Binding-site contacts:
Ligand atom NE1 contacts residue TYR5 of chain 1.E at 0.6 Å.
Ligand atom CZ3 contacts residue TYR5 of chain 1.E at 2.0 Å (hydrophobic).
Ligand atom O contacts residue GLY3 of chain 1.E at 1.6 Å (h-bond).
Ligand atom O contacts residue VAL4 of chain 1.E at 1.3 Å (h-bond).
Ligand atom N contacts residue PRO2 of chain 1.E at 1.1 Å.
Ligand atom N contacts residue GLY3 of chain 1.E at 0.9 Å.
Ligand atom CH2 contacts residue TYR5 of chain 1.E at 2.0 Å (hydrophobic).
Ligand atom CE3 contacts residue TYR5 of chain 1.E at 1.5 Å (hydrophobic).
Ligand atom CA contacts residue VAL4 of chain 1.E at 0.8 Å (hydrophobic).
Ligand atom CA contacts residue VAL4 of chain 1.E at 1.2 Å (hydrophobic).
Ligand atom C contacts residue TYR5 of chain 1.E at 0.8 Å (hydrophobic).
Ligand atom C contacts residue TYR5 of chain 1.E at 1.7 Å (hydrophobic).
Ligand atom C contacts residue PRO2 of chain 1.E at 2.0 Å (hydrophobic).
Ligand atom O contacts residue TYR5 of chain 1.E at 1.4 Å (h-bond).
Ligand atom CZ2 contacts residue TYR5 of chain 1.E at 1.0 Å (hydrophobic).
Ligand atom CA contacts residue GLY3 of chain 1.E at 1.4 Å.
Ligand atom O contacts residue VAL4 of chain 1.E at 1.3 Å.
Ligand atom CE2 contacts residue TYR5 of chain 1.E at 0.6 Å (hydrophobic).
Ligand atom C contacts residue VAL4 of chain 1.E at 0.7 Å (hydrophobic).
Ligand atom CB contacts residue VAL4 of chain 1.E at 2.0 Å (hydrophobic).
Ligand atom N contacts residue TYR5 of chain 1.E at 1.1 Å (h-bond).
Ligand atom C contacts residue GLY3 of chain 1.E at 1.7 Å.
Ligand atom CB contacts residue VAL4 of chain 1.E at 1.1 Å (hydrophobic).
Ligand atom C contacts residue VAL4 of chain 1.E at 1.3 Å (hydrophobic).
Ligand atom N contacts residue VAL4 of chain 1.E at 1.9 Å (h-bond).
Ligand atom CA contacts residue GLY3 of chain 1.E at 1.1 Å.
Ligand atom CA contacts residue PRO2 of chain 1.E at 0.9 Å (hydrophobic).
Ligand atom OG contacts residue PRO2 of chain 1.E at 1.8 Å.
Ligand atom CB contacts residue TYR5 of chain 1.E at 0.9 Å (hydrophobic).
Ligand atom CD contacts residue VAL4 of chain 1.E at 1.6 Å (hydrophobic).
Ligand atom CD1 contacts residue TYR5 of chain 1.E at 0.6 Å (hydrophobic).
Ligand atom CA contacts residue TYR5 of chain 1.E at 1.0 Å (hydrophobic).
Ligand atom C contacts residue GLY3 of chain 1.E at 1.3 Å.
Ligand atom N contacts residue VAL4 of chain 1.E at 0.9 Å.
Ligand atom CA contacts residue TYR5 of chain 1.E at 2.1 Å (hydrophobic).
Ligand atom CB contacts residue PRO2 of chain 1.E at 1.4 Å (hydrophobic).
Ligand atom O contacts residue TYR5 of chain 1.E at 1.5 Å (h-bond).
Ligand atom CG contacts residue TYR5 of chain 1.E at 0.5 Å (hydrophobic).
Ligand atom CD2 contacts residue TYR5 of chain 1.E at 0.6 Å (hydrophobic).
Ligand atom C contacts residue SER47 of chain 1.C at 1.3 Å.

Sequence of chain 1.C:
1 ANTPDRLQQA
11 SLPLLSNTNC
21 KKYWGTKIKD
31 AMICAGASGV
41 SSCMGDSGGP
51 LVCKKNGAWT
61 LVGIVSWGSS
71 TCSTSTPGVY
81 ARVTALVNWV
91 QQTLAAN

Sequence of chain 1.B:
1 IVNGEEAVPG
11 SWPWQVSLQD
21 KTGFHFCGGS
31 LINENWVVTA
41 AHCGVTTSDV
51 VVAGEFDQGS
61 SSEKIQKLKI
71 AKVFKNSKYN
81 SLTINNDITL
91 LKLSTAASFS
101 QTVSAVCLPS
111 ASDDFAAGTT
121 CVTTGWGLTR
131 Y

Sequence of chain 1.E:
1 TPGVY

The protein below binds the small molecule below.
Small molecule (SMILES): N[C@@H](CO)C(=O)N[C@@H](CC1=CN=C2CC=CC=C12)C(=O)N1CCC[C@H]1C(=O)N[C@H](C=O)CC1=CN=C2C=CC=CC12